A small-molecule ligand and the protein it binds are described below.
Small molecule (SMILES): CC(=O)N[C@@H]1[C@@H](O)[C@H](O)[C@@H](CO)O[C@H]1O

Sequence of chain 1.A:
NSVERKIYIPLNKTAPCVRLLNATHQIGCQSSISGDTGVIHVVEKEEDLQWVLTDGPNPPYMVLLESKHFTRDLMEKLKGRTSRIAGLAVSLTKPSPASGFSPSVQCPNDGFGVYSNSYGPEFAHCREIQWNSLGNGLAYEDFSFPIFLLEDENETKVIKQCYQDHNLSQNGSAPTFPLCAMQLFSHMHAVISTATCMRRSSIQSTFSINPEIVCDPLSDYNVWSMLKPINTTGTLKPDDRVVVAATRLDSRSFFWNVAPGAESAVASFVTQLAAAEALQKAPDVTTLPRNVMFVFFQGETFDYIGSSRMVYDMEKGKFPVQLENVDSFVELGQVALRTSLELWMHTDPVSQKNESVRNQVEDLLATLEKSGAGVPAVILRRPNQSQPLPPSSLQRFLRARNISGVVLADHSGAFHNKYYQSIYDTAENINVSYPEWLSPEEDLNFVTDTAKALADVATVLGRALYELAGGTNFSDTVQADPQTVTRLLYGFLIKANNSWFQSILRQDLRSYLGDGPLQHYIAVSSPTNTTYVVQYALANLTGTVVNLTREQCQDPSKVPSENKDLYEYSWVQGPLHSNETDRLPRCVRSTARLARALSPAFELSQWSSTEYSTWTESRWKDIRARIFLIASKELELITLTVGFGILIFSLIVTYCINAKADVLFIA

Binding-site contacts:
Ligand atom C8 contacts residue ASP482 of chain 1.A at 4.0 Å.
Ligand atom C1 contacts residue ASN464 of chain 1.A at 2.0 Å.
Ligand atom C4 contacts residue ASN464 of chain 1.A at 4.1 Å.
Ligand atom C6 contacts residue ASN464 of chain 1.A at 3.4 Å.
Ligand atom O6 contacts residue ASN464 of chain 1.A at 4.1 Å.
Ligand atom C3 contacts residue ASN464 of chain 1.A at 4.2 Å.
Ligand atom C5 contacts residue ASN464 of chain 1.A at 3.1 Å.
Ligand atom C2 contacts residue ASN464 of chain 1.A at 3.1 Å.
Ligand atom N2 contacts residue ASN464 of chain 1.A at 3.9 Å.
Ligand atom O5 contacts residue ASN464 of chain 1.A at 1.9 Å (h-bond).
Ligand atom O7 contacts residue ASP482 of chain 1.A at 4.2 Å.